Sequence of chain 1.KA:
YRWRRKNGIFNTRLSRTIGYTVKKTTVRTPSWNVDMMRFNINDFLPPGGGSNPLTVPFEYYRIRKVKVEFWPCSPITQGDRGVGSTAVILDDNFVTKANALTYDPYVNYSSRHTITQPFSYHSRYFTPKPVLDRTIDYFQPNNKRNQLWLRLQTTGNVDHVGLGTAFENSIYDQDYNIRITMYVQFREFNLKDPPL

Sequence of chain 1.LA:
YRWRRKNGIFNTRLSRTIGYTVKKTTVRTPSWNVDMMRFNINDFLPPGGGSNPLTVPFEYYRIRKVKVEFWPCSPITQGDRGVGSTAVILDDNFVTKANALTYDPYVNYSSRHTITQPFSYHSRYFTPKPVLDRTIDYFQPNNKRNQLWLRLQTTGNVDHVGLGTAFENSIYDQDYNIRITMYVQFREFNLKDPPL

Binding-site contacts:
Ligand atom C2' contacts residue TYR125 of chain 1.LA at 3.8 Å (hydrophobic).
Ligand atom N1 contacts residue TYR125 of chain 1.LA at 4.0 Å.
Ligand atom N3 contacts residue TYR125 of chain 1.LA at 3.8 Å.
Ligand atom C4 contacts residue TYR125 of chain 1.LA at 4.0 Å (hydrophobic).
Ligand atom O3' contacts residue ARG13 of chain 1.LA at 4.0 Å.
Ligand atom O3' contacts residue THR114 of chain 1.KA at 3.7 Å.
Ligand atom O6 contacts residue TYR125 of chain 1.LA at 4.2 Å.
Ligand atom C6 contacts residue TYR125 of chain 1.LA at 4.0 Å (hydrophobic).
Ligand atom C2' contacts residue LYS67 of chain 1.LA at 3.7 Å.
Ligand atom N2 contacts residue TYR125 of chain 1.LA at 3.8 Å.
Ligand atom O6 contacts residue SER123 of chain 1.LA at 3.9 Å.
Ligand atom C5 contacts residue TYR125 of chain 1.LA at 4.0 Å (hydrophobic).
Ligand atom C6 contacts residue LYS67 of chain 1.LA at 3.8 Å.
Ligand atom P contacts residue ARG112 of chain 1.KA at 3.9 Å.
Ligand atom OP2 contacts residue TYR183 of chain 1.LA at 3.2 Å.
Ligand atom P contacts residue ARG13 of chain 1.LA at 3.4 Å.
Ligand atom C8 contacts residue TYR183 of chain 1.LA at 3.7 Å (hydrophobic).
Ligand atom OP2 contacts residue ARG13 of chain 1.LA at 2.2 Å (salt-bridge).
Ligand atom C2' contacts residue TYR183 of chain 1.LA at 3.9 Å (hydrophobic).
Ligand atom OP1 contacts residue TRP71 of chain 1.LA at 3.4 Å.
Ligand atom OP2 contacts residue THR114 of chain 1.KA at 2.3 Å (h-bond).
Ligand atom O6 contacts residue LYS67 of chain 1.LA at 4.1 Å.
Ligand atom C5 contacts residue LYS67 of chain 1.LA at 4.0 Å.
Ligand atom OP1 contacts residue LYS6 of chain 1.L at 4.0 Å.
Ligand atom N7 contacts residue LYS67 of chain 1.LA at 3.0 Å (salt-bridge).
Ligand atom OP1 contacts residue THR114 of chain 1.KA at 3.5 Å (h-bond).
Ligand atom OP2 contacts residue TYR121 of chain 1.LA at 3.1 Å.
Ligand atom C3' contacts residue ARG13 of chain 1.LA at 4.1 Å.
Ligand atom C5' contacts residue TRP71 of chain 1.LA at 3.7 Å (hydrophobic).
Ligand atom C8 contacts residue LYS67 of chain 1.LA at 3.3 Å.
Ligand atom N9 contacts residue TYR125 of chain 1.LA at 4.0 Å.
Ligand atom O5' contacts residue TYR183 of chain 1.LA at 4.0 Å.
Ligand atom OP1 contacts residue ARG13 of chain 1.LA at 3.9 Å.
Ligand atom O3' contacts residue ASN11 of chain 1.LA at 3.5 Å (h-bond).
Ligand atom C4' contacts residue ASN11 of chain 1.LA at 4.2 Å.
Ligand atom P contacts residue TYR121 of chain 1.LA at 4.2 Å.
Ligand atom OP2 contacts residue ARG112 of chain 1.KA at 2.5 Å (salt-bridge).
Ligand atom C2 contacts residue TYR125 of chain 1.LA at 3.7 Å (hydrophobic).
Ligand atom C3' contacts residue TYR183 of chain 1.LA at 3.7 Å (hydrophobic).
Ligand atom P contacts residue THR114 of chain 1.KA at 3.2 Å.

The protein below binds the small molecule below.
Small molecule (SMILES): Nc1ccn([C@H]2C[C@H](O[P](=O)(O)OC[C@H]3O[C@@H](n4ccc(N)nc4=O)C[C@@H]3O[P](=O)(O)OC[C@H]3O[C@@H](n4cnc5c(=O)[nH]c(N)nc54)C[C@@H]3O[P](=O)(O)OC[C@H]3O[C@@H](n4cnc5c(=O)[nH]c(N)nc54)C[C@@H]3O)[C@@H](COP(=O)=O)O2)c(=O)n1

Sequence of chain 1.L:
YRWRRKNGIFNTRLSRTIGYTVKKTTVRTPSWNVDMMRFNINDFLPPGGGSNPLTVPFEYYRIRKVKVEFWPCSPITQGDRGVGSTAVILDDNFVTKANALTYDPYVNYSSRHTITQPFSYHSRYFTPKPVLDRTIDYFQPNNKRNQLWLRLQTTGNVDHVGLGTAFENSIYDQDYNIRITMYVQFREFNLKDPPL